This small molecule binds to this protein.
Small molecule (SMILES): CC(=O)c1c[nH]c2ccccc12

Sequence of chain 1.A:
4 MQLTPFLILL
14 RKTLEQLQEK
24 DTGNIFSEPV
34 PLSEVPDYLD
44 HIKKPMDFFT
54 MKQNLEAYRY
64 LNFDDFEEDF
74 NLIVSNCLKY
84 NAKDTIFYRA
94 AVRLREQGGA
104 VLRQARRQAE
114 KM

Binding-site contacts:
Ligand atom CAA contacts residue VAL33 of chain 1.A at 4.0 Å (hydrophobic).
Ligand atom OAB contacts residue CYS80 of chain 1.A at 4.0 Å.
Ligand atom CAF contacts residue TYR83 of chain 1.A at 4.3 Å (hydrophobic).
Ligand atom OAB contacts residue PHE90 of chain 1.A at 4.3 Å.
Ligand atom NAH contacts residue PRO34 of chain 1.A at 3.9 Å.
Ligand atom CAD contacts residue TYR83 of chain 1.A at 4.0 Å (hydrophobic).
Ligand atom OAB contacts residue VAL33 of chain 1.A at 4.0 Å.
Ligand atom CAC contacts residue VAL38 of chain 1.A at 3.8 Å (hydrophobic).
Ligand atom CAK contacts residue PHE90 of chain 1.A at 3.5 Å (hydrophobic).
Ligand atom CAK contacts residue PRO34 of chain 1.A at 4.1 Å (hydrophobic).
Ligand atom CAJ contacts residue PHE90 of chain 1.A at 3.8 Å (hydrophobic).
Ligand atom CAF contacts residue PHE90 of chain 1.A at 3.8 Å (hydrophobic).
Ligand atom CAG contacts residue PHE90 of chain 1.A at 4.0 Å (hydrophobic).
Ligand atom CAD contacts residue VAL33 of chain 1.A at 4.4 Å (hydrophobic).
Ligand atom CAA contacts residue CYS80 of chain 1.A at 4.0 Å (hydrophobic).
Ligand atom CAA contacts residue PHE29 of chain 1.A at 3.6 Å (hydrophobic).
Ligand atom CAC contacts residue PHE90 of chain 1.A at 4.2 Å (hydrophobic).
Ligand atom CAF contacts residue VAL33 of chain 1.A at 4.0 Å (hydrophobic).
Ligand atom CAJ contacts residue VAL33 of chain 1.A at 3.6 Å (hydrophobic).
Ligand atom CAD contacts residue PHE90 of chain 1.A at 4.1 Å (hydrophobic).
Ligand atom CAD contacts residue ASN84 of chain 1.A at 4.4 Å.
Ligand atom CAE contacts residue PHE90 of chain 1.A at 3.8 Å (hydrophobic).
Ligand atom CAF contacts residue ASN84 of chain 1.A at 4.0 Å.
Ligand atom CAG contacts residue VAL33 of chain 1.A at 3.9 Å (hydrophobic).
Ligand atom CAI contacts residue PHE90 of chain 1.A at 4.2 Å (hydrophobic).
Ligand atom NAH contacts residue ILE28 of chain 1.A at 4.5 Å.
Ligand atom CAI contacts residue ASN84 of chain 1.A at 4.0 Å.
Ligand atom CAI contacts residue VAL33 of chain 1.A at 3.6 Å (hydrophobic).
Ligand atom OAB contacts residue ASN84 of chain 1.A at 3.1 Å (h-bond).
Ligand atom CAL contacts residue VAL33 of chain 1.A at 3.9 Å (hydrophobic).
Ligand atom CAG contacts residue ILE28 of chain 1.A at 3.6 Å (hydrophobic).
Ligand atom CAE contacts residue VAL33 of chain 1.A at 4.4 Å (hydrophobic).
Ligand atom CAL contacts residue PHE90 of chain 1.A at 3.5 Å (hydrophobic).
Ligand atom NAH contacts residue PHE90 of chain 1.A at 3.9 Å.
Ligand atom CAA contacts residue ILE28 of chain 1.A at 3.8 Å (hydrophobic).
Ligand atom CAI contacts residue CYS80 of chain 1.A at 4.3 Å (hydrophobic).
Ligand atom CAE contacts residue PRO34 of chain 1.A at 4.0 Å (hydrophobic).
Ligand atom CAK contacts residue VAL33 of chain 1.A at 4.1 Å (hydrophobic).
Ligand atom CAD contacts residue VAL38 of chain 1.A at 3.7 Å (hydrophobic).